Sequence of chain 1.D:
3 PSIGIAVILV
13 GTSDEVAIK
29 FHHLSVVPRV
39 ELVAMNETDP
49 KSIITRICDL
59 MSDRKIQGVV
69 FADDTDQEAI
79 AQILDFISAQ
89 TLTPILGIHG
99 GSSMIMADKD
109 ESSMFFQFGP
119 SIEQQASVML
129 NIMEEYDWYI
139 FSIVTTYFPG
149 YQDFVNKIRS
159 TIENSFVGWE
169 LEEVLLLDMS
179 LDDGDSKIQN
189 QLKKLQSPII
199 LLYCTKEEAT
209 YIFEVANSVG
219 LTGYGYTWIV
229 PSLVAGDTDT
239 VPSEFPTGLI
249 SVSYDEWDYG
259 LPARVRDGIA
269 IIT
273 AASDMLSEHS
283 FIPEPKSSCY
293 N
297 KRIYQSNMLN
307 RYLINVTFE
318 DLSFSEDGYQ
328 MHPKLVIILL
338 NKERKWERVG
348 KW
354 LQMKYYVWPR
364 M

Binding-site contacts:
Ligand atom C3 contacts residue ASN44 of chain 1.D at 3.0 Å.
Ligand atom C2 contacts residue ASN44 of chain 1.D at 2.5 Å.
Ligand atom C8 contacts residue ASN44 of chain 1.D at 4.2 Å.
Ligand atom C5 contacts residue ASN44 of chain 1.D at 2.7 Å.
Ligand atom O4 contacts residue ASN44 of chain 1.D at 4.4 Å.
Ligand atom C1 contacts residue ASN44 of chain 1.D at 1.4 Å.
Ligand atom C6 contacts residue ASN44 of chain 1.D at 4.1 Å.
Ligand atom N2 contacts residue ASN44 of chain 1.D at 3.0 Å (h-bond).
Ligand atom O5 contacts residue ASN44 of chain 1.D at 2.2 Å (h-bond).
Ligand atom O3 contacts residue ASN44 of chain 1.D at 4.3 Å.
Ligand atom C4 contacts residue ASN44 of chain 1.D at 3.5 Å.
Ligand atom C7 contacts residue ASN44 of chain 1.D at 4.0 Å.

A small-molecule ligand and the protein it binds are described below.
Small molecule (SMILES): CC(=O)N[C@@H]1[C@@H](O)[C@H](O)[C@@H](CO)O[C@H]1O